Binding-site contacts:
Ligand atom C7 contacts residue GLU465 of chain 1.I at 3.8 Å.
Ligand atom O3 contacts residue GLU465 of chain 1.I at 3.7 Å.
Ligand atom C3 contacts residue GLU465 of chain 1.I at 4.3 Å.
Ligand atom N2 contacts residue ASN234 of chain 1.J at 2.9 Å (h-bond).
Ligand atom C4 contacts residue ASN234 of chain 1.J at 4.4 Å.
Ligand atom N2 contacts residue GLU465 of chain 1.I at 4.2 Å.
Ligand atom O7 contacts residue LYS462 of chain 1.I at 4.1 Å.
Ligand atom O7 contacts residue GLU465 of chain 1.I at 2.8 Å.
Ligand atom O5 contacts residue ASN234 of chain 1.J at 2.6 Å (h-bond).
Ligand atom C3 contacts residue ASN234 of chain 1.J at 3.9 Å.
Ligand atom C1 contacts residue ASN234 of chain 1.J at 1.5 Å.
Ligand atom C8 contacts residue ASN234 of chain 1.J at 3.7 Å.
Ligand atom C5 contacts residue ASN234 of chain 1.J at 3.8 Å.
Ligand atom C7 contacts residue ASN234 of chain 1.J at 3.7 Å.
Ligand atom C2 contacts residue ASN234 of chain 1.J at 2.6 Å.
Ligand atom C2 contacts residue GLU465 of chain 1.I at 3.8 Å.

Sequence of chain 1.I:
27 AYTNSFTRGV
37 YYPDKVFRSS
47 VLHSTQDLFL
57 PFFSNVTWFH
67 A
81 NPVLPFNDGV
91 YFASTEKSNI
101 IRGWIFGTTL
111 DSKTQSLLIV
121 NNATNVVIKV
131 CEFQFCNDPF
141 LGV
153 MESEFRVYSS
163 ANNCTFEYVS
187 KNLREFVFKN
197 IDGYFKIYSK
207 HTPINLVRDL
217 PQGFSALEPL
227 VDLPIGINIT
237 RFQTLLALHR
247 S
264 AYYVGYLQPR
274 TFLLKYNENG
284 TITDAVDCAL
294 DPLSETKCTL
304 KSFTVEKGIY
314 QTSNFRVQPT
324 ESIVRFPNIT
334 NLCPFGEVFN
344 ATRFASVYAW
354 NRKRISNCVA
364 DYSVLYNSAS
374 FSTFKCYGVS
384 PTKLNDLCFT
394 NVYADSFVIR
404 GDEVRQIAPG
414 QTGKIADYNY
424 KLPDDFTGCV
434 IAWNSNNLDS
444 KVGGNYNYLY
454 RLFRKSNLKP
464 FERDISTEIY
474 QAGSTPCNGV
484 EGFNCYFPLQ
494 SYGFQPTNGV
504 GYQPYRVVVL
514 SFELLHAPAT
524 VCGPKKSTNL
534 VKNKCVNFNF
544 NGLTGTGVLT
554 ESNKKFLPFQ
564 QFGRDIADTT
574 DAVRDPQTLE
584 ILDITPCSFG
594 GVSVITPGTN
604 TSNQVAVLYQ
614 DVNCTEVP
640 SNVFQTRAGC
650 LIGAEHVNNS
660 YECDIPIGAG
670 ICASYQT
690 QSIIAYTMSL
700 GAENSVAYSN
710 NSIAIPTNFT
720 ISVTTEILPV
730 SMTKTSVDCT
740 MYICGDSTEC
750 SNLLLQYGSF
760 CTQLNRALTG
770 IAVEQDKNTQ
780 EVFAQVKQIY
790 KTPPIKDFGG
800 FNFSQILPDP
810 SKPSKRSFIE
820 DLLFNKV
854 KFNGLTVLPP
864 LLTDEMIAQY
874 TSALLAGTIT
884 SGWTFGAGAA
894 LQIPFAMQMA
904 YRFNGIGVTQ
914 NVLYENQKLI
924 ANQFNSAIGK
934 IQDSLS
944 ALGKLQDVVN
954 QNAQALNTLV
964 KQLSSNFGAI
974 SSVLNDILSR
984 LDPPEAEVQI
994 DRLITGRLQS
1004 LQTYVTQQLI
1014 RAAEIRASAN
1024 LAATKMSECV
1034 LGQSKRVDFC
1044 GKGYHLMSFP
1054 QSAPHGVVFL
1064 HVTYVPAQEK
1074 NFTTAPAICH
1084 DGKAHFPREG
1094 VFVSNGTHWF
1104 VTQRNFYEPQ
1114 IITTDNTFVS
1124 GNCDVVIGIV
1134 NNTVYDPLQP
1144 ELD

A protein and the small-molecule ligand that binds it are described below.
Small molecule (SMILES): CC(=O)N[C@@H]1[C@@H](O)[C@H](O)[C@@H](CO)O[C@H]1O

Sequence of chain 1.J:
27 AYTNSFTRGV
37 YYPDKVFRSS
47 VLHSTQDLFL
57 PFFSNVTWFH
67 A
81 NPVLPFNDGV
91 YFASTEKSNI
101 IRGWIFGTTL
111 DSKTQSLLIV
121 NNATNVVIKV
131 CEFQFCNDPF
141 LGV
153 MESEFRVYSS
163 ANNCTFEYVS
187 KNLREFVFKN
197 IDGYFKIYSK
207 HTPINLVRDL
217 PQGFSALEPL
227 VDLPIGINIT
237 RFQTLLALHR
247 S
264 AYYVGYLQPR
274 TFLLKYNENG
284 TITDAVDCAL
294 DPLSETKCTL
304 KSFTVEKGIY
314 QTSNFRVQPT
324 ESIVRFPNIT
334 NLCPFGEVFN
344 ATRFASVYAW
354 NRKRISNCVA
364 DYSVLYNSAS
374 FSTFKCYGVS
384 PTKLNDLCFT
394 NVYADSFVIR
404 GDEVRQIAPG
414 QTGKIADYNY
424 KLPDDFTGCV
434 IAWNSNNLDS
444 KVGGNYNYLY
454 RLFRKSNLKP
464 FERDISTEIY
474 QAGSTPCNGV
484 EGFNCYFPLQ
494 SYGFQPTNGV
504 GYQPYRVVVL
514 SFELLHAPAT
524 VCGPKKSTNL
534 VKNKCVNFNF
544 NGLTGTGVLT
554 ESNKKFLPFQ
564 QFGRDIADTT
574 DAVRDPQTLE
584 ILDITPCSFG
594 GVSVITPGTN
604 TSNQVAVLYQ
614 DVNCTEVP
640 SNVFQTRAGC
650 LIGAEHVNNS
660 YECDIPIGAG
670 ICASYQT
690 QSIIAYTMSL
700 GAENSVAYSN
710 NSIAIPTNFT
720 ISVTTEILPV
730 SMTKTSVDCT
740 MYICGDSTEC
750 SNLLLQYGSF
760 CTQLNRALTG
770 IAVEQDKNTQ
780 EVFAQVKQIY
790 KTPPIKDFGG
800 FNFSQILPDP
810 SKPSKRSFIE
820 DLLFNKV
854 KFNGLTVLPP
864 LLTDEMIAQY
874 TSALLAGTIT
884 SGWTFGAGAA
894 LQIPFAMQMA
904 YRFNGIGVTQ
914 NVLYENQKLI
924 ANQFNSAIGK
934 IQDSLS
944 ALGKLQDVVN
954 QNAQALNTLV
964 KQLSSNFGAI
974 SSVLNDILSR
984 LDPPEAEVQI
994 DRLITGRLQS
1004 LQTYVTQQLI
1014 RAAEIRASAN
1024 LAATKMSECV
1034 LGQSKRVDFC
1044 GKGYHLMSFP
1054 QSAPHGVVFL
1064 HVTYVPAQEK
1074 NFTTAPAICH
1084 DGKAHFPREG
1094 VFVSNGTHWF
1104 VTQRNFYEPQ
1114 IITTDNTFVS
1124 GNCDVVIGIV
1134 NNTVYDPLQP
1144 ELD